Sequence of chain 1.A:
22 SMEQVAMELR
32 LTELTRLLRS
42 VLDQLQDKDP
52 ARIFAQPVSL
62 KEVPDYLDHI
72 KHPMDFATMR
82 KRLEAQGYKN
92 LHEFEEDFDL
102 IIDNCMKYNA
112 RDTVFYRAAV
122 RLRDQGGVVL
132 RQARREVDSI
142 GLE

This protein binds this small molecule.
Small molecule (SMILES): CNC(=O)c1cnc2ccccc2c1

Binding-site contacts:
Ligand atom C3 contacts residue ASN110 of chain 1.A at 4.3 Å.
Ligand atom N2 contacts residue VAL64 of chain 1.A at 4.1 Å.
Ligand atom N2 contacts residue PHE116 of chain 1.A at 3.9 Å.
Ligand atom N2 contacts residue TYR109 of chain 1.A at 4.3 Å.
Ligand atom O1 contacts residue CYS106 of chain 1.A at 4.3 Å.
Ligand atom C7 contacts residue GLU63 of chain 1.A at 3.2 Å.
Ligand atom N2 contacts residue ASN110 of chain 1.A at 3.9 Å.
Ligand atom C2 contacts residue PHE116 of chain 1.A at 3.8 Å (hydrophobic).
Ligand atom O1 contacts residue PHE116 of chain 1.A at 4.3 Å.
Ligand atom O1 contacts residue TYR109 of chain 1.A at 4.4 Å.
Ligand atom C10 contacts residue VAL64 of chain 1.A at 3.5 Å (hydrophobic).
Ligand atom N1 contacts residue ILE54 of chain 1.A at 4.2 Å.
Ligand atom C4 contacts residue VAL64 of chain 1.A at 4.4 Å (hydrophobic).
Ligand atom C4 contacts residue PHE116 of chain 1.A at 3.6 Å (hydrophobic).
Ligand atom N1 contacts residue PHE116 of chain 1.A at 3.9 Å.
Ligand atom O1 contacts residue ASN110 of chain 1.A at 2.6 Å (h-bond).
Ligand atom C10 contacts residue PHE116 of chain 1.A at 3.9 Å (hydrophobic).
Ligand atom C1 contacts residue CYS106 of chain 1.A at 4.1 Å (hydrophobic).
Ligand atom N1 contacts residue VAL59 of chain 1.A at 3.8 Å.
Ligand atom C2 contacts residue ASN110 of chain 1.A at 3.7 Å.
Ligand atom C9 contacts residue VAL64 of chain 1.A at 3.6 Å (hydrophobic).
Ligand atom C11 contacts residue ASN110 of chain 1.A at 3.3 Å.
Ligand atom C8 contacts residue VAL64 of chain 1.A at 3.8 Å (hydrophobic).
Ligand atom C9 contacts residue PHE116 of chain 1.A at 4.5 Å (hydrophobic).
Ligand atom C1 contacts residue PHE55 of chain 1.A at 3.9 Å (hydrophobic).
Ligand atom C1 contacts residue ILE54 of chain 1.A at 3.8 Å (hydrophobic).
Ligand atom C11 contacts residue TYR109 of chain 1.A at 4.2 Å (hydrophobic).
Ligand atom C3 contacts residue PHE116 of chain 1.A at 3.7 Å (hydrophobic).
Ligand atom O1 contacts residue VAL59 of chain 1.A at 4.3 Å.
Ligand atom C5 contacts residue PHE116 of chain 1.A at 3.9 Å (hydrophobic).
Ligand atom C6 contacts residue GLU63 of chain 1.A at 3.7 Å.
Ligand atom C6 contacts residue VAL64 of chain 1.A at 3.9 Å (hydrophobic).
Ligand atom C7 contacts residue VAL64 of chain 1.A at 4.0 Å (hydrophobic).
Ligand atom C5 contacts residue VAL64 of chain 1.A at 3.7 Å (hydrophobic).
Ligand atom C4 contacts residue VAL59 of chain 1.A at 4.3 Å (hydrophobic).
Ligand atom C11 contacts residue PHE116 of chain 1.A at 4.0 Å (hydrophobic).
Ligand atom C1 contacts residue VAL59 of chain 1.A at 4.0 Å (hydrophobic).
Ligand atom C2 contacts residue VAL59 of chain 1.A at 4.0 Å (hydrophobic).
Ligand atom C8 contacts residue GLU63 of chain 1.A at 4.2 Å.